Sequence of chain 1.B:
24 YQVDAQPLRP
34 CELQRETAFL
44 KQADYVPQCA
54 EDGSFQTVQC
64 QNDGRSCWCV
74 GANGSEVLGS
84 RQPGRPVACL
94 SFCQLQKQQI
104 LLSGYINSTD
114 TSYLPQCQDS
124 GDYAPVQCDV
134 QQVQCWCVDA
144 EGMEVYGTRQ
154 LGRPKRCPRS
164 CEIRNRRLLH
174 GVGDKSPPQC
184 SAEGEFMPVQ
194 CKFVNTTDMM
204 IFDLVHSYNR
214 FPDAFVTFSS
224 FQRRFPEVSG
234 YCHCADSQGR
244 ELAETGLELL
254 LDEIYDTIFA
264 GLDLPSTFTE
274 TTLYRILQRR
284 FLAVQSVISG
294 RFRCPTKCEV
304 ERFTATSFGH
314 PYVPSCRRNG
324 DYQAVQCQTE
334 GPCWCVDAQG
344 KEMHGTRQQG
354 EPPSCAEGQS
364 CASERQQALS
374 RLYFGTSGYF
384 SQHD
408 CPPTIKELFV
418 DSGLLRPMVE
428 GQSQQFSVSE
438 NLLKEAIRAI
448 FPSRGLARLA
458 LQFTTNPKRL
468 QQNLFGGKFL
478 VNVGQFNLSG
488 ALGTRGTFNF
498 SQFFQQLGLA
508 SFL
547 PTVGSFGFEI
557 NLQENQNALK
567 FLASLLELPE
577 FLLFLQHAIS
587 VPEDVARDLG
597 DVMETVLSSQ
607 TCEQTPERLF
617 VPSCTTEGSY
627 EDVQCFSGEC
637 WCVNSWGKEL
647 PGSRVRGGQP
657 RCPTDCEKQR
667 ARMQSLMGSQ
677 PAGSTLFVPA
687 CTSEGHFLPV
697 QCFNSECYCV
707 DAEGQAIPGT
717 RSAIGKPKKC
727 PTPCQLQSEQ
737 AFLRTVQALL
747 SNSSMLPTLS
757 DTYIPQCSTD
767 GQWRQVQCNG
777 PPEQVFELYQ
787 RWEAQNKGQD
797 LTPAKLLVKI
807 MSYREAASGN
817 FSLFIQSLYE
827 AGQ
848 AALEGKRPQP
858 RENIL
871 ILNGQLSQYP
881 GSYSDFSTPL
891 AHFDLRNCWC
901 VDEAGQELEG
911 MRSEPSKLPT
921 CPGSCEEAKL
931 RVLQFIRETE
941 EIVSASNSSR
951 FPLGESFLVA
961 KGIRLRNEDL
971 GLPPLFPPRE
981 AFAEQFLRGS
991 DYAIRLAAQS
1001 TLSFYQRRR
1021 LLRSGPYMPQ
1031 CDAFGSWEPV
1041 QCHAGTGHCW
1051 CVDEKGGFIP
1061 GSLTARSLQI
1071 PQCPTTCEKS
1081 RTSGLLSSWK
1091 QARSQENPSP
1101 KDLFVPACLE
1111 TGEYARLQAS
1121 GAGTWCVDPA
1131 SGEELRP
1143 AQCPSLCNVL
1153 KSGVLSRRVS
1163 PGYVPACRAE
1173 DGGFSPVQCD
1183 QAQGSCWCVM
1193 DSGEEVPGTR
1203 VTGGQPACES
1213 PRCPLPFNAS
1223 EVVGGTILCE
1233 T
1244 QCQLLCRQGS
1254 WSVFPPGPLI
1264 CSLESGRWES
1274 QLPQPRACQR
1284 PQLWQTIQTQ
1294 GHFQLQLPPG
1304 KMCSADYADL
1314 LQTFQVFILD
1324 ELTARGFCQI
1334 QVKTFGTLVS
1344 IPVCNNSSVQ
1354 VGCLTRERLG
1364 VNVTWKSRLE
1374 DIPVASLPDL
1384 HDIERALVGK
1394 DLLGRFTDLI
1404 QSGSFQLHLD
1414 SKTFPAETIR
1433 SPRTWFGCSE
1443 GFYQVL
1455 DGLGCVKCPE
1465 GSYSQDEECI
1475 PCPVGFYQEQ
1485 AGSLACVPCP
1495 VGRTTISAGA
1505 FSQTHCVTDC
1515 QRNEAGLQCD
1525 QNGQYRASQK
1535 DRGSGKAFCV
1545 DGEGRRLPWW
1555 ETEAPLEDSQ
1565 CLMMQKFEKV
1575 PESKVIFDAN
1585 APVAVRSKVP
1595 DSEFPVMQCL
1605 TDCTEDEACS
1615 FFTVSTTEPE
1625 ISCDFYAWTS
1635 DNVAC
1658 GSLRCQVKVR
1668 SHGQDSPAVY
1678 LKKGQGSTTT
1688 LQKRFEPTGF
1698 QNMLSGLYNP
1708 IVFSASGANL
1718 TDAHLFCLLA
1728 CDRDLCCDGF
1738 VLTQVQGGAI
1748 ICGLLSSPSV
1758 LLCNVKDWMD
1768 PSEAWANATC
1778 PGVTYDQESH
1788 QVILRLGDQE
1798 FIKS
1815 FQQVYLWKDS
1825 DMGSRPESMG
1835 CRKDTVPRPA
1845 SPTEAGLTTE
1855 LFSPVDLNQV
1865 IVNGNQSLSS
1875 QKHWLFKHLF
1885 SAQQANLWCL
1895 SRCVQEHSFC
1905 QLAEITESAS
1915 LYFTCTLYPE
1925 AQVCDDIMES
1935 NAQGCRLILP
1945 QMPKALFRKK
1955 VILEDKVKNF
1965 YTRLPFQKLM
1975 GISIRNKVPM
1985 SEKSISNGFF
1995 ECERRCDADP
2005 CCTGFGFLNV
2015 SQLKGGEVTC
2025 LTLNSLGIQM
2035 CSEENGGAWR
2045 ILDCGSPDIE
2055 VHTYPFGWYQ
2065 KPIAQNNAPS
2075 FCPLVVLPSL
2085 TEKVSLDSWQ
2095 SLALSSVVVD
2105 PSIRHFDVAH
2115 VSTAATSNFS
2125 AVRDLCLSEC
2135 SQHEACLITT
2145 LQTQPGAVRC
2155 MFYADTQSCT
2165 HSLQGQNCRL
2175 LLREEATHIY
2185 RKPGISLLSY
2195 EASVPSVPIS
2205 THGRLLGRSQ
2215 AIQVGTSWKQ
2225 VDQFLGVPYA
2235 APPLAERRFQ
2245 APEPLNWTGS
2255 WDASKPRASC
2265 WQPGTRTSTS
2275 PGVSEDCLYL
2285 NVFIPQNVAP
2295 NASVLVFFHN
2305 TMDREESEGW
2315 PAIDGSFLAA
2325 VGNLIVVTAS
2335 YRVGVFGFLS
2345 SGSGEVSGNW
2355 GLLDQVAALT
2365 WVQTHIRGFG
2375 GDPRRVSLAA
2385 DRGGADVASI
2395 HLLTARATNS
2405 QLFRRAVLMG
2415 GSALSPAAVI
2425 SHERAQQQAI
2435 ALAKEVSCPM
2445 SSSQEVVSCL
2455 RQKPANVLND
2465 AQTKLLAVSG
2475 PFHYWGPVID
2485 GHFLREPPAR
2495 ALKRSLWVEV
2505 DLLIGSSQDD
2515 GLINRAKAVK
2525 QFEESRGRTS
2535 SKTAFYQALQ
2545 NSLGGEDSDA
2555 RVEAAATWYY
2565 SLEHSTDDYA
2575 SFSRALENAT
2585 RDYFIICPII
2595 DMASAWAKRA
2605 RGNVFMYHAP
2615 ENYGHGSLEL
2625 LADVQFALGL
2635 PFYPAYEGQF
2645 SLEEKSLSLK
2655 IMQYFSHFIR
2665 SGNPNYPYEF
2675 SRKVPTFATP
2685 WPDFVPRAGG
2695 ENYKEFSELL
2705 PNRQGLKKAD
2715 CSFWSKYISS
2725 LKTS

Binding-site contacts:
Ligand atom C8 contacts residue ASN76 of chain 1.B at 4.3 Å.
Ligand atom C3 contacts residue ASN76 of chain 1.B at 3.8 Å.
Ligand atom C1 contacts residue ASN76 of chain 1.B at 1.4 Å.
Ligand atom O7 contacts residue ASN76 of chain 1.B at 3.1 Å (h-bond).
Ligand atom N2 contacts residue ASN76 of chain 1.B at 2.9 Å (h-bond).
Ligand atom C5 contacts residue ASN76 of chain 1.B at 3.7 Å.
Ligand atom C7 contacts residue ASN76 of chain 1.B at 3.2 Å.
Ligand atom C4 contacts residue ASN76 of chain 1.B at 4.2 Å.
Ligand atom C2 contacts residue ASN76 of chain 1.B at 2.4 Å.
Ligand atom O5 contacts residue ASN76 of chain 1.B at 2.4 Å (h-bond).
Ligand atom C8 contacts residue ALA75 of chain 1.B at 4.2 Å (hydrophobic).

This protein binds this small molecule.
Small molecule (SMILES): CC(=O)N[C@@H]1[C@@H](O)[C@H](O)[C@@H](CO)O[C@H]1O